Sequence of chain 1.A:
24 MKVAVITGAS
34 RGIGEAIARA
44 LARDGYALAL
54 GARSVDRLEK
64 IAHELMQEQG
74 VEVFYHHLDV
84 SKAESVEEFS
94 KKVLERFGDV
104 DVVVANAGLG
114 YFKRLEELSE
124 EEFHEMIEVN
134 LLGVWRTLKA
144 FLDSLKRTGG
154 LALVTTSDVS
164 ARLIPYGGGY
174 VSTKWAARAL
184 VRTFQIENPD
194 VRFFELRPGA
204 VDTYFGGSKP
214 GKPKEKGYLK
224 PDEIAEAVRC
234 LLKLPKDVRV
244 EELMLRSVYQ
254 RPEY

A protein and the small-molecule ligand that binds it are described below.
Small molecule (SMILES): NC(=O)c1cc(O)c[n+]([C@@H]2O[C@H](CO[P](=O)(O)O[P](=O)(O)OC[C@H]3O[C@@H](n4cnc5c(N)ncnc54)[C@H](OP(=O)(O)O)[C@@H]3O)[C@@H](O)[C@H]2O)c1

Binding-site contacts:
Ligand atom O8N contacts residue PRO201 of chain 1.A at 2.5 Å (h-bond).
Ligand atom O3B contacts residue SER33 of chain 1.A at 2.8 Å (h-bond).
Ligand atom C2A contacts residue LEU81 of chain 1.A at 3.2 Å (hydrophobic).
Ligand atom O2B contacts residue SER33 of chain 1.A at 2.9 Å (h-bond).
Ligand atom O4D contacts residue THR158 of chain 1.A at 3.3 Å.
Ligand atom N7N contacts residue THR206 of chain 1.A at 3.0 Å (h-bond).
Ligand atom C4N contacts residue GLY202 of chain 1.A at 3.1 Å.
Ligand atom C6N contacts residue TYR173 of chain 1.A at 3.3 Å (hydrophobic).
Ligand atom O3X contacts residue ARG56 of chain 1.A at 2.9 Å (salt-bridge).
Ligand atom O1X contacts residue SER33 of chain 1.A at 2.7 Å (h-bond).
Ligand atom N7N contacts residue VAL204 of chain 1.A at 3.2 Å (h-bond).
Ligand atom O2D contacts residue TYR173 of chain 1.A at 2.9 Å (h-bond).
Ligand atom C6N contacts residue THR159 of chain 1.A at 3.3 Å.
Ligand atom O1N contacts residue THR206 of chain 1.A at 2.7 Å (h-bond).
Ligand atom O3X contacts residue ARG34 of chain 1.A at 2.7 Å (salt-bridge).
Ligand atom N7N contacts residue PHE208 of chain 1.A at 3.1 Å.
Ligand atom O2N contacts residue ILE36 of chain 1.A at 2.8 Å (h-bond).
Ligand atom N1A contacts residue ASP82 of chain 1.A at 3.4 Å.
Ligand atom N6A contacts residue ASP82 of chain 1.A at 2.9 Å (salt-bridge).
Ligand atom O8N contacts residue SER160 of chain 1.A at 2.4 Å (h-bond).
Ligand atom N7A contacts residue ARG56 of chain 1.A at 3.4 Å (salt-bridge).
Ligand atom O3B contacts residue GLY31 of chain 1.A at 3.1 Å (h-bond).
Ligand atom O3D contacts residue GLY111 of chain 1.A at 3.3 Å.
Ligand atom O2X contacts residue ARG56 of chain 1.A at 2.7 Å (salt-bridge).
Ligand atom C5D contacts residue ASN109 of chain 1.A at 3.2 Å.
Ligand atom O1A contacts residue THR206 of chain 1.A at 3.3 Å.
Ligand atom O2N contacts residue GLY35 of chain 1.A at 3.4 Å.
Ligand atom O7N contacts residue VAL204 of chain 1.A at 3.0 Å (h-bond).
Ligand atom N1A contacts residue VAL83 of chain 1.A at 3.0 Å (h-bond).
Ligand atom O2A contacts residue PHE208 of chain 1.A at 3.3 Å (h-bond).
Ligand atom O3D contacts residue LYS177 of chain 1.A at 3.1 Å (salt-bridge).
Ligand atom O2D contacts residue LYS177 of chain 1.A at 3.0 Å (salt-bridge).
Ligand atom O1A contacts residue TYR207 of chain 1.A at 3.1 Å (h-bond).
Ligand atom C3D contacts residue ASN109 of chain 1.A at 3.2 Å.
Ligand atom O3D contacts residue THR158 of chain 1.A at 3.4 Å (h-bond).
Ligand atom C4D contacts residue ASN109 of chain 1.A at 3.1 Å.
Ligand atom O3D contacts residue ASN109 of chain 1.A at 2.8 Å (h-bond).
Ligand atom C5N contacts residue PRO201 of chain 1.A at 3.3 Å (hydrophobic).
Ligand atom O1X contacts residue ARG34 of chain 1.A at 3.3 Å (salt-bridge).
Ligand atom O1X contacts residue SER57 of chain 1.A at 2.6 Å (h-bond).